Binding-site contacts:
Ligand atom N1 contacts residue ILE173 of chain 1.A at 3.6 Å (h-bond).
Ligand atom O2B contacts residue GLY203 of chain 1.A at 3.0 Å (h-bond).
Ligand atom O2B contacts residue VAL202 of chain 1.A at 3.1 Å (h-bond).
Ligand atom N1 contacts residue ILE340 of chain 1.A at 3.5 Å.
Ligand atom N6 contacts residue ILE173 of chain 1.A at 3.7 Å.
Ligand atom O2B contacts residue GLU199 of chain 1.A at 3.6 Å (salt-bridge).
Ligand atom O2' contacts residue LEU344 of chain 1.A at 3.5 Å.
Ligand atom C8 contacts residue GLY203 of chain 1.A at 3.4 Å.
Ligand atom PA contacts residue THR205 of chain 1.A at 3.7 Å.
Ligand atom PA contacts residue GLY203 of chain 1.A at 3.5 Å.
Ligand atom PB contacts residue GLY201 of chain 1.A at 3.6 Å.
Ligand atom O1B contacts residue THR205 of chain 1.A at 3.6 Å (h-bond).
Ligand atom O3A contacts residue GLY203 of chain 1.A at 3.1 Å.
Ligand atom O1A contacts residue THR205 of chain 1.A at 3.1 Å (h-bond).
Ligand atom N3B contacts residue GLY201 of chain 1.A at 3.4 Å (h-bond).
Ligand atom C1' contacts residue ILE382 of chain 1.A at 3.3 Å (hydrophobic).
Ligand atom O1A contacts residue LYS204 of chain 1.A at 3.4 Å (salt-bridge).
Ligand atom N3 contacts residue LEU344 of chain 1.A at 3.7 Å.
Ligand atom PB contacts residue LYS204 of chain 1.A at 3.7 Å.
Ligand atom C5 contacts residue ALA206 of chain 1.A at 3.6 Å (hydrophobic).
Ligand atom N6 contacts residue ARG175 of chain 1.A at 3.8 Å.
Ligand atom PB contacts residue GLY203 of chain 1.A at 3.7 Å.
Ligand atom O2A contacts residue THR205 of chain 1.A at 2.9 Å.
Ligand atom O3A contacts residue LYS204 of chain 1.A at 3.4 Å (salt-bridge).
Ligand atom O2B contacts residue LYS204 of chain 1.A at 3.5 Å (salt-bridge).
Ligand atom O4' contacts residue ILE382 of chain 1.A at 3.7 Å.
Ligand atom O1A contacts residue ALA206 of chain 1.A at 2.5 Å (h-bond).
Ligand atom N7 contacts residue GLY203 of chain 1.A at 3.4 Å.
Ligand atom N1 contacts residue VAL172 of chain 1.A at 3.5 Å.
Ligand atom N3 contacts residue ILE340 of chain 1.A at 3.7 Å.
Ligand atom O1A contacts residue GLY203 of chain 1.A at 3.0 Å.
Ligand atom O1G contacts residue LYS204 of chain 1.A at 3.4 Å (salt-bridge).
Ligand atom C2 contacts residue ILE340 of chain 1.A at 3.5 Å (hydrophobic).
Ligand atom C2 contacts residue LEU344 of chain 1.A at 3.5 Å (hydrophobic).
Ligand atom O2B contacts residue GLY201 of chain 1.A at 2.9 Å (h-bond).
Ligand atom N7 contacts residue ALA206 of chain 1.A at 3.6 Å.
Ligand atom O1G contacts residue GLY201 of chain 1.A at 3.7 Å.
Ligand atom O1G contacts residue PRO200 of chain 1.A at 3.3 Å.
Ligand atom O1B contacts residue LYS204 of chain 1.A at 2.8 Å (salt-bridge).
Ligand atom O2G contacts residue ASP270 of chain 1.A at 3.7 Å.

Sequence of chain 1.A:
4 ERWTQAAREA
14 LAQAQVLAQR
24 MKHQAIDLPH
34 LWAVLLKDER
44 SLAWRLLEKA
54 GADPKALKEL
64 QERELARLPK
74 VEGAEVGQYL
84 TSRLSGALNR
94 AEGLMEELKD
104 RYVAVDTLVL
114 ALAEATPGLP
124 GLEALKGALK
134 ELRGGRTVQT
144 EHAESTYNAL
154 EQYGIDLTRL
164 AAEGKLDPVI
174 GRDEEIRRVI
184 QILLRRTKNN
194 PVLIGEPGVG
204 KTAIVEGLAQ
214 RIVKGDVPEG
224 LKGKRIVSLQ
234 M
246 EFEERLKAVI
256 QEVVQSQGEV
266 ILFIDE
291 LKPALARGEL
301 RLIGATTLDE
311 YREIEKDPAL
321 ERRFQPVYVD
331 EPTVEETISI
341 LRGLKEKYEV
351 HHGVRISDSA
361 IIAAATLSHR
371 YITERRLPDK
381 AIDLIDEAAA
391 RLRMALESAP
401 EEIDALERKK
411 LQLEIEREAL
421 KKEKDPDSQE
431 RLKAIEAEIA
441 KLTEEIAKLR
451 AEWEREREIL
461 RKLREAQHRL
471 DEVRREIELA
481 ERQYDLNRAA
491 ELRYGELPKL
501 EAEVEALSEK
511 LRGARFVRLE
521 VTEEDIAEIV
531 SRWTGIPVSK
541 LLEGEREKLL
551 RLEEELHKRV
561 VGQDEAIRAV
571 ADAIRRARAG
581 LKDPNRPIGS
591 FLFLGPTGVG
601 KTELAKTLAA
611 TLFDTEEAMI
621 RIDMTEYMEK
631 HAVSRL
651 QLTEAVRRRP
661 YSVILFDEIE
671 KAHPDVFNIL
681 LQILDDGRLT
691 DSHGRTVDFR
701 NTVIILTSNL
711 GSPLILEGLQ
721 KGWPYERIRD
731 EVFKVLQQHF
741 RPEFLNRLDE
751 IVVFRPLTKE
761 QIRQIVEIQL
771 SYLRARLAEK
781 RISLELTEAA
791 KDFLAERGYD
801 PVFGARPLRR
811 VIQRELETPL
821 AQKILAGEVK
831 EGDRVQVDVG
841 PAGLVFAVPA

The protein below binds the small molecule below.
Small molecule (SMILES): Nc1ncnc2c1ncn2[C@@H]1O[C@H](CO[P](=O)(O)O[P](=O)(O)NP(=O)(O)O)[C@@H](O)[C@H]1O